The protein below binds the small molecule below.
Small molecule (SMILES): O=C(O)[C@@H]1CCCN1

Binding-site contacts:
Ligand atom N contacts residue TYR100 of chain 2.A at 4.5 Å.
Ligand atom C contacts residue TRP114 of chain 2.A at 4.5 Å (hydrophobic).
Ligand atom CA contacts residue ASP174 of chain 2.A at 3.7 Å.
Ligand atom O contacts residue TRP127 of chain 2.A at 2.8 Å (h-bond).
Ligand atom CD contacts residue ASP146 of chain 2.A at 3.3 Å.
Ligand atom CA contacts residue ASP146 of chain 2.A at 4.2 Å.
Ligand atom N contacts residue TRP114 of chain 2.A at 4.2 Å.
Ligand atom OXT contacts residue TYR145 of chain 2.A at 4.3 Å.
Ligand atom OXT contacts residue TYR147 of chain 2.A at 3.0 Å (h-bond).
Ligand atom OXT contacts residue TRP114 of chain 2.A at 4.2 Å.
Ligand atom N contacts residue TYR144 of chain 2.A at 3.6 Å (h-bond).
Ligand atom CB contacts residue TYR100 of chain 2.A at 3.9 Å (hydrophobic).
Ligand atom CD contacts residue ILE110 of chain 2.A at 4.0 Å (hydrophobic).
Ligand atom CG contacts residue TRP114 of chain 2.A at 4.0 Å (hydrophobic).
Ligand atom N contacts residue ASP146 of chain 2.A at 2.9 Å (salt-bridge).
Ligand atom OXT contacts residue ASP146 of chain 2.A at 3.5 Å.
Ligand atom O contacts residue TYR144 of chain 2.A at 3.9 Å.
Ligand atom C contacts residue TRP127 of chain 2.A at 3.6 Å (hydrophobic).
Ligand atom CA contacts residue TYR144 of chain 2.A at 3.2 Å (hydrophobic).
Ligand atom C contacts residue TYR147 of chain 2.A at 4.1 Å (hydrophobic).
Ligand atom CD contacts residue ASP174 of chain 2.A at 3.2 Å.
Ligand atom CB contacts residue PHE120 of chain 2.A at 4.3 Å (hydrophobic).
Ligand atom O contacts residue PHE120 of chain 2.A at 4.1 Å.
Ligand atom CG contacts residue ASP174 of chain 2.A at 4.1 Å.
Ligand atom C contacts residue ASP146 of chain 2.A at 4.3 Å.
Ligand atom O contacts residue ARG125 of chain 2.A at 2.8 Å (salt-bridge).
Ligand atom CA contacts residue TYR100 of chain 2.A at 3.8 Å (hydrophobic).
Ligand atom CG contacts residue TYR100 of chain 2.A at 3.7 Å (hydrophobic).
Ligand atom C contacts residue TYR144 of chain 2.A at 3.5 Å (hydrophobic).
Ligand atom OXT contacts residue ARG125 of chain 2.A at 3.0 Å (salt-bridge).
Ligand atom CG contacts residue ILE110 of chain 2.A at 3.5 Å (hydrophobic).
Ligand atom CA contacts residue TRP127 of chain 2.A at 3.6 Å (hydrophobic).
Ligand atom CD contacts residue TRP114 of chain 2.A at 3.7 Å (hydrophobic).
Ligand atom CD contacts residue TYR100 of chain 2.A at 4.2 Å (hydrophobic).
Ligand atom C contacts residue ARG125 of chain 2.A at 3.5 Å.
Ligand atom CB contacts residue TRP114 of chain 2.A at 4.0 Å (hydrophobic).
Ligand atom N contacts residue ASP174 of chain 2.A at 2.9 Å (salt-bridge).
Ligand atom CD contacts residue TYR98 of chain 2.A at 4.0 Å (hydrophobic).
Ligand atom CB contacts residue TRP127 of chain 2.A at 4.0 Å (hydrophobic).
Ligand atom OXT contacts residue TYR144 of chain 2.A at 3.6 Å.

Sequence of chain 2.A:
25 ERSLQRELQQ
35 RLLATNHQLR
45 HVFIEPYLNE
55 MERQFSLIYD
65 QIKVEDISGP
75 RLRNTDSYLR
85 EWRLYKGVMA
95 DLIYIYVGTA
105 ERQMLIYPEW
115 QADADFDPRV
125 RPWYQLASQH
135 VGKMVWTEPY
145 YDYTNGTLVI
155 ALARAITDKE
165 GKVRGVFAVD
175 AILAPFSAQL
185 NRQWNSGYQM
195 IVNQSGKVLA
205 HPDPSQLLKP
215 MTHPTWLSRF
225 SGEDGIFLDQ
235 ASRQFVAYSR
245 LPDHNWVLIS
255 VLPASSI